Binding-site contacts:
Ligand atom C1 contacts residue PHE474 of chain 1.D at 4.2 Å (hydrophobic).
Ligand atom F2 contacts residue ASN593 of chain 1.D at 3.3 Å.
Ligand atom C2 contacts residue THR169 of chain 1.D at 4.1 Å.
Ligand atom C1 contacts residue THR169 of chain 1.D at 3.6 Å.
Ligand atom O4 contacts residue VAL546 of chain 1.D at 2.6 Å (h-bond).
Ligand atom C4 contacts residue HIS548 of chain 1.D at 3.4 Å.
Ligand atom O1 contacts residue HIS450 of chain 1.D at 3.5 Å.
Ligand atom C1 contacts residue ASP452 of chain 1.D at 3.7 Å.
Ligand atom C3 contacts residue ASN593 of chain 1.D at 3.6 Å.
Ligand atom O3 contacts residue HIS548 of chain 1.D at 2.3 Å (h-bond).
Ligand atom C1 contacts residue GLN448 of chain 1.D at 3.8 Å.
Ligand atom C6 contacts residue LEU361 of chain 1.D at 4.1 Å (hydrophobic).
Ligand atom C3 contacts residue HIS548 of chain 1.D at 3.3 Å.
Ligand atom C3 contacts residue FAD1 of chain 1.P at 3.2 Å.
Ligand atom F2 contacts residue THR169 of chain 1.D at 3.5 Å.
Ligand atom F2 contacts residue FAD1 of chain 1.P at 3.1 Å.
Ligand atom C5 contacts residue VAL546 of chain 1.D at 4.0 Å (hydrophobic).
Ligand atom C2 contacts residue ASN593 of chain 1.D at 3.6 Å.
Ligand atom C2 contacts residue GLN448 of chain 1.D at 3.5 Å.
Ligand atom O1 contacts residue ASP452 of chain 1.D at 3.2 Å (salt-bridge).
Ligand atom O5 contacts residue ARG472 of chain 1.D at 3.9 Å.
Ligand atom C4 contacts residue VAL546 of chain 1.D at 3.3 Å (hydrophobic).
Ligand atom C2 contacts residue FAD1 of chain 1.P at 3.8 Å.
Ligand atom C6 contacts residue VAL546 of chain 1.D at 3.6 Å (hydrophobic).
Ligand atom C2 contacts residue PHE474 of chain 1.D at 3.9 Å (hydrophobic).
Ligand atom O3 contacts residue ASN593 of chain 1.D at 2.6 Å (h-bond).
Ligand atom O6 contacts residue LEU545 of chain 1.D at 4.0 Å.
Ligand atom O1 contacts residue GLN448 of chain 1.D at 3.0 Å (h-bond).
Ligand atom F2 contacts residue ALA171 of chain 1.D at 4.0 Å.
Ligand atom O1 contacts residue PHE474 of chain 1.D at 3.9 Å.
Ligand atom O4 contacts residue FAD1 of chain 1.P at 3.3 Å.
Ligand atom C1 contacts residue ARG472 of chain 1.D at 4.0 Å.
Ligand atom C6 contacts residue LEU545 of chain 1.D at 4.0 Å (hydrophobic).
Ligand atom O1 contacts residue ARG472 of chain 1.D at 3.0 Å.
Ligand atom O3 contacts residue FAD1 of chain 1.P at 3.1 Å.
Ligand atom F2 contacts residue GLN448 of chain 1.D at 2.8 Å.
Ligand atom O4 contacts residue HIS548 of chain 1.D at 3.1 Å (h-bond).
Ligand atom O1 contacts residue THR169 of chain 1.D at 4.2 Å.
Ligand atom C4 contacts residue FAD1 of chain 1.P at 3.8 Å.
Ligand atom O5 contacts residue ASP452 of chain 1.D at 3.9 Å.

A protein and the small-molecule ligand that binds it are described below.
Small molecule (SMILES): OC[C@H]1O[C@@H](O)[C@H](F)[C@@H](O)[C@@H]1O

Sequence of chain 1.D:
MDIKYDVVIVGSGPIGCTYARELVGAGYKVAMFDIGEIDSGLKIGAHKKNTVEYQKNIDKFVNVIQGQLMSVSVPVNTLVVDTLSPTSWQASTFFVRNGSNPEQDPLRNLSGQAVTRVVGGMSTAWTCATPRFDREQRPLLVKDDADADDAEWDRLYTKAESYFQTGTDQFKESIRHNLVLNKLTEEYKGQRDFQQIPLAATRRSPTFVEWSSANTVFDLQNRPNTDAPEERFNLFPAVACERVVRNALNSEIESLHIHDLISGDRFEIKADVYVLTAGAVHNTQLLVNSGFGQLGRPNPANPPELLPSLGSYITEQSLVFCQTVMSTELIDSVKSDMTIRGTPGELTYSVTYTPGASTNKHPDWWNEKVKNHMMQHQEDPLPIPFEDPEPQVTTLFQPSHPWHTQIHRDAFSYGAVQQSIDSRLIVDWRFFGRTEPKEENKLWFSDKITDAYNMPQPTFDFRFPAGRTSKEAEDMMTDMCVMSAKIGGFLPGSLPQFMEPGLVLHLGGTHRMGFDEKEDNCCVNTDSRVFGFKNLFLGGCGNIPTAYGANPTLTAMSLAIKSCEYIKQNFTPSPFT